This protein binds this small molecule.
Small molecule (SMILES): CCCCCCCCCCO[C@@H]1O[C@H](CO)[C@@H](O[C@H]2O[C@H](CO)[C@@H](O)[C@H](O)[C@H]2O)[C@H](O)[C@H]1O

Sequence of chain 1.H:
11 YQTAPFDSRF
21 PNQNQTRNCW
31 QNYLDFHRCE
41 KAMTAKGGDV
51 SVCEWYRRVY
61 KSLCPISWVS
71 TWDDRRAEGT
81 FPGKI

Sequence of chain 1.C:
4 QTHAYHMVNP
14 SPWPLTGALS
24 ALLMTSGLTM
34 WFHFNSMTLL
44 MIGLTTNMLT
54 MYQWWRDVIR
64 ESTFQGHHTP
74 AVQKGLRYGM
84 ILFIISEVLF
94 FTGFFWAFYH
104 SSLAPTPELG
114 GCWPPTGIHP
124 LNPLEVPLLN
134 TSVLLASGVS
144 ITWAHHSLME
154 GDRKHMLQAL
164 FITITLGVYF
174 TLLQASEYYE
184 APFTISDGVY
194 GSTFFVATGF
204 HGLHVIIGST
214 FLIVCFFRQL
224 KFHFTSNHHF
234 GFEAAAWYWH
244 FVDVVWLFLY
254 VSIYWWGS

Sequence of chain 1.A:
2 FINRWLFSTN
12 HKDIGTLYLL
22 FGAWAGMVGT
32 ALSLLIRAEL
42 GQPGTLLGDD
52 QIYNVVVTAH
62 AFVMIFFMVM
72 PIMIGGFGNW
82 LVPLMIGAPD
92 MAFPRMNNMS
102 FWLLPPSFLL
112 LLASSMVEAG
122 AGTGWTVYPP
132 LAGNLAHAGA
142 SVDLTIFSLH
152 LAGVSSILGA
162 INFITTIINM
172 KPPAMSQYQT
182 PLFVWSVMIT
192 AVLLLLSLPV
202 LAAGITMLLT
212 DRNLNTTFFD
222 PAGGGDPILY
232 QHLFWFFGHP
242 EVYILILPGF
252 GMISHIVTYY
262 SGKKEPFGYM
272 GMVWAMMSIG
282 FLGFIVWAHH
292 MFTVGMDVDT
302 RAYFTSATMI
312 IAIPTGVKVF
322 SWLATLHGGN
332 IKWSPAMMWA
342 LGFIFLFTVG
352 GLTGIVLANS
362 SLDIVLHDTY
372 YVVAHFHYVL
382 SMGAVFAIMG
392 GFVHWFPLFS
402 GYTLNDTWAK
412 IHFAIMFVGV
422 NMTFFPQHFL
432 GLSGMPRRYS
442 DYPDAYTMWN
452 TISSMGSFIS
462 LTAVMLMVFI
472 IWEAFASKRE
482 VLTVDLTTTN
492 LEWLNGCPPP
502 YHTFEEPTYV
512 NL

Binding-site contacts:
Ligand atom O4 contacts residue ASN22 of chain 1.H at 3.0 Å (h-bond).
Ligand atom C34 contacts residue LFA1 of chain 1.IB at 1.0 Å.
Ligand atom C22 contacts residue LFA1 of chain 1.IB at 0.9 Å.
Ligand atom O1 contacts residue ASN24 of chain 1.H at 3.5 Å (h-bond).
Ligand atom C8 contacts residue ASN24 of chain 1.H at 3.4 Å.
Ligand atom C11 contacts residue ASN24 of chain 1.H at 3.5 Å.
Ligand atom C28 contacts residue HIS103 of chain 1.C at 3.4 Å.
Ligand atom C10 contacts residue LFA1 of chain 1.IB at 2.7 Å.
Ligand atom C31 contacts residue TRP99 of chain 1.C at 3.6 Å (hydrophobic).
Ligand atom C19 contacts residue LEU106 of chain 1.C at 3.6 Å (hydrophobic).
Ligand atom C37 contacts residue LFA1 of chain 1.IB at 1.0 Å.
Ligand atom O3 contacts residue ASP298 of chain 1.A at 2.7 Å (salt-bridge).
Ligand atom C3 contacts residue LFA1 of chain 1.IB at 1.3 Å.
Ligand atom C4 contacts residue LFA1 of chain 1.IB at 0.7 Å.
Ligand atom C25 contacts residue LFA1 of chain 1.IB at 0.8 Å.
Ligand atom C5 contacts residue ASP298 of chain 1.A at 3.6 Å.
Ligand atom O61 contacts residue ALA107 of chain 1.C at 3.4 Å.
Ligand atom O49 contacts residue LFA1 of chain 1.IB at 2.4 Å.
Ligand atom C28 contacts residue LFA1 of chain 1.IB at 1.2 Å.
Ligand atom O6 contacts residue ASN24 of chain 1.H at 3.4 Å (h-bond).
Ligand atom C1 contacts residue LFA1 of chain 1.IB at 1.1 Å.
Ligand atom C19 contacts residue LFA1 of chain 1.IB at 0.8 Å.
Ligand atom C31 contacts residue LFA1 of chain 1.IB at 0.8 Å.
Ligand atom O3 contacts residue ASN22 of chain 1.H at 2.8 Å (h-bond).
Ligand atom O61 contacts residue LFA1 of chain 1.IB at 2.9 Å.
Ligand atom C40 contacts residue LFA1 of chain 1.IB at 0.7 Å.
Ligand atom O1 contacts residue LFA1 of chain 1.IB at 2.8 Å.
Ligand atom O16 contacts residue LFA1 of chain 1.IB at 0.8 Å.
Ligand atom C43 contacts residue LFA1 of chain 1.IB at 1.3 Å.
Ligand atom O55 contacts residue LFA1 of chain 1.IB at 3.2 Å.
Ligand atom C5 contacts residue ASN22 of chain 1.H at 3.5 Å.
Ligand atom O7 contacts residue LFA1 of chain 1.IB at 2.2 Å.
Ligand atom C34 contacts residue TRP99 of chain 1.C at 3.5 Å (hydrophobic).
Ligand atom C57 contacts residue LFA1 of chain 1.IB at 1.9 Å.
Ligand atom C57 contacts residue ALA107 of chain 1.C at 3.5 Å (hydrophobic).
Ligand atom C6 contacts residue LFA1 of chain 1.IB at 0.6 Å.
Ligand atom C2 contacts residue LFA1 of chain 1.IB at 2.0 Å.
Ligand atom C18 contacts residue LFA1 of chain 1.IB at 1.4 Å.
Ligand atom O55 contacts residue ASP298 of chain 1.A at 2.7 Å (salt-bridge).
Ligand atom O5 contacts residue LFA1 of chain 1.IB at 1.1 Å.